Binding-site contacts:
Ligand atom C3 contacts residue SER271 of chain 1.A at 3.8 Å.
Ligand atom O5 contacts residue NAG1 of chain 1.Q at 4.3 Å.
Ligand atom N2 contacts residue SER272 of chain 1.A at 2.8 Å (h-bond).
Ligand atom C8 contacts residue LEU115 of chain 1.A at 3.8 Å (hydrophobic).
Ligand atom C2 contacts residue SER272 of chain 1.A at 3.7 Å.
Ligand atom C8 contacts residue ASN202 of chain 1.A at 3.9 Å.
Ligand atom C5 contacts residue ARG106 of chain 1.A at 4.2 Å.
Ligand atom C3 contacts residue ASN116 of chain 1.A at 3.7 Å.
Ligand atom C4 contacts residue GLU65 of chain 1.A at 4.1 Å.
Ligand atom C5 contacts residue NAG1 of chain 1.Q at 3.8 Å.
Ligand atom O7 contacts residue ASN116 of chain 1.A at 3.6 Å.
Ligand atom C8 contacts residue SER272 of chain 1.A at 3.5 Å.
Ligand atom C7 contacts residue SER272 of chain 1.A at 3.6 Å.
Ligand atom O5 contacts residue SER271 of chain 1.A at 4.2 Å.
Ligand atom O3 contacts residue CYS270 of chain 1.A at 4.0 Å.
Ligand atom C7 contacts residue ASN116 of chain 1.A at 3.4 Å.
Ligand atom O5 contacts residue ASN116 of chain 1.A at 2.4 Å (h-bond).
Ligand atom C1 contacts residue SER272 of chain 1.A at 3.8 Å.
Ligand atom C6 contacts residue SER271 of chain 1.A at 4.3 Å.
Ligand atom C5 contacts residue SER271 of chain 1.A at 3.4 Å.
Ligand atom C8 contacts residue VAL108 of chain 1.A at 3.9 Å (hydrophobic).
Ligand atom C1 contacts residue SER271 of chain 1.A at 4.0 Å.
Ligand atom C6 contacts residue NAG1 of chain 1.Q at 3.8 Å.
Ligand atom C1 contacts residue ASN116 of chain 1.A at 1.4 Å.
Ligand atom C4 contacts residue SER271 of chain 1.A at 4.0 Å.
Ligand atom O7 contacts residue VAL108 of chain 1.A at 4.0 Å.
Ligand atom O7 contacts residue PRO66 of chain 1.A at 3.9 Å.
Ligand atom C4 contacts residue ASN116 of chain 1.A at 4.1 Å.
Ligand atom O4 contacts residue SER271 of chain 1.A at 4.0 Å.
Ligand atom C2 contacts residue ASN116 of chain 1.A at 2.3 Å.
Ligand atom C2 contacts residue SER271 of chain 1.A at 4.3 Å.
Ligand atom O6 contacts residue ARG106 of chain 1.A at 3.0 Å (salt-bridge).
Ligand atom O5 contacts residue ARG106 of chain 1.A at 3.3 Å (salt-bridge).
Ligand atom O3 contacts residue GLU65 of chain 1.A at 3.6 Å (salt-bridge).
Ligand atom C1 contacts residue ARG106 of chain 1.A at 4.2 Å.
Ligand atom C7 contacts residue VAL108 of chain 1.A at 4.3 Å (hydrophobic).
Ligand atom C6 contacts residue ARG106 of chain 1.A at 4.2 Å.
Ligand atom N2 contacts residue ASN116 of chain 1.A at 2.8 Å (h-bond).
Ligand atom C3 contacts residue SER272 of chain 1.A at 4.0 Å.
Ligand atom C5 contacts residue ASN116 of chain 1.A at 3.6 Å.

A small-molecule ligand and the protein it binds are described below.
Small molecule (SMILES): CC(=O)N[C@@H]1[C@@H](O)[C@H](O)[C@@H](CO)O[C@H]1O

Sequence of chain 1.A:
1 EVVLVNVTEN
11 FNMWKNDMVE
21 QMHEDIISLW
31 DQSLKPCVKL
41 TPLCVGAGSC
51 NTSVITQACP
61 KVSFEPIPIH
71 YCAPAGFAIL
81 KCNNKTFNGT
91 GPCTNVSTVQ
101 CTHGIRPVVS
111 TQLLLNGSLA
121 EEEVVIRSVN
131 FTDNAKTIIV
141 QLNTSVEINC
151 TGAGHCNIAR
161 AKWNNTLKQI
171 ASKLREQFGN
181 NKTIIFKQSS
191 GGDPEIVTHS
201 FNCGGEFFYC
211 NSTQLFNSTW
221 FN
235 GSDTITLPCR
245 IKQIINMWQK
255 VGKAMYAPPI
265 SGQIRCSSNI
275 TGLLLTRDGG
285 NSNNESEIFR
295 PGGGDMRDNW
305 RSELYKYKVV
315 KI